Binding-site contacts:
Ligand atom C3 contacts residue ASN576 of chain 1.C at 3.8 Å.
Ligand atom O6 contacts residue ASP283 of chain 1.C at 4.3 Å.
Ligand atom C5 contacts residue ASN576 of chain 1.C at 3.7 Å.
Ligand atom O5 contacts residue ASN576 of chain 1.C at 2.4 Å (h-bond).
Ligand atom C2 contacts residue ASN576 of chain 1.C at 2.4 Å.
Ligand atom N2 contacts residue ASN576 of chain 1.C at 2.8 Å (h-bond).
Ligand atom C1 contacts residue ASN576 of chain 1.C at 1.4 Å.
Ligand atom C7 contacts residue ASN576 of chain 1.C at 3.1 Å.
Ligand atom O7 contacts residue ASN576 of chain 1.C at 3.1 Å (h-bond).
Ligand atom C8 contacts residue ASN576 of chain 1.C at 4.3 Å.
Ligand atom C4 contacts residue ASN576 of chain 1.C at 4.2 Å.

A small-molecule ligand and the protein it binds are described below.
Small molecule (SMILES): CC(=O)N[C@@H]1[C@@H](O)[C@H](O)[C@@H](CO)O[C@H]1O

Sequence of chain 1.C:
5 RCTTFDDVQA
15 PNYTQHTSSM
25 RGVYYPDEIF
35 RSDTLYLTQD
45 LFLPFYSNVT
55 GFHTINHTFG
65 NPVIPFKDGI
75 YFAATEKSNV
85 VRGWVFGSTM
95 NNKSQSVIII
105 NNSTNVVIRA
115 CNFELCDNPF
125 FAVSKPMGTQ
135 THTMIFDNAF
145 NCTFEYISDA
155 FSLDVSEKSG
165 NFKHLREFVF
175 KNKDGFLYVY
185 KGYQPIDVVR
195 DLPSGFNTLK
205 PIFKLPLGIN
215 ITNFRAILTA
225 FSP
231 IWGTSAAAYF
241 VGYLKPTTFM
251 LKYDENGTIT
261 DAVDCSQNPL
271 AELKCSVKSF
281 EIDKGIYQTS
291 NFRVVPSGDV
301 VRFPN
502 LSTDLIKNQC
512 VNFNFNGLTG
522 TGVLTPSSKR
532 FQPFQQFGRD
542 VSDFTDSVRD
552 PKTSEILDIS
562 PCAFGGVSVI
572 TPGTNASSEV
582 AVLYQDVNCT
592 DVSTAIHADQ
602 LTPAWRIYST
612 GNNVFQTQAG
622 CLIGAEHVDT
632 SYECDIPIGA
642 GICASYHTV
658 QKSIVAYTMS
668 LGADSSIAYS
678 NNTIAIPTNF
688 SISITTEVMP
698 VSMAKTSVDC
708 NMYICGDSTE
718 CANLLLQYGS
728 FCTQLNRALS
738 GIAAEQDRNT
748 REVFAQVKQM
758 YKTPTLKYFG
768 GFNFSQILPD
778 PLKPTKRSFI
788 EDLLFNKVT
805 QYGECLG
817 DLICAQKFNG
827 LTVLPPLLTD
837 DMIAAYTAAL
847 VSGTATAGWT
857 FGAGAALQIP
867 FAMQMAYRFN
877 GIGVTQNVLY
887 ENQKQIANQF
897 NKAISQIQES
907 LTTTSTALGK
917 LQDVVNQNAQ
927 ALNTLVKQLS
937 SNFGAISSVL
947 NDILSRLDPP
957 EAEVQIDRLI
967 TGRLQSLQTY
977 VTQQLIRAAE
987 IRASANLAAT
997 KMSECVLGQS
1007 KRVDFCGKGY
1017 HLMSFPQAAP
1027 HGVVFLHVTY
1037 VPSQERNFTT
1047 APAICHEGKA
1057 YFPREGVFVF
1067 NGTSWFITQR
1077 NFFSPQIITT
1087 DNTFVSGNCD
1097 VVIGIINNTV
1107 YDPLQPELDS